Binding-site contacts:
Ligand atom O7 contacts residue ASN118 of chain 1.A at 2.9 Å (h-bond).
Ligand atom C6 contacts residue THR120 of chain 1.A at 4.1 Å.
Ligand atom C5 contacts residue THR120 of chain 1.A at 3.6 Å.
Ligand atom O5 contacts residue THR120 of chain 1.A at 3.8 Å.
Ligand atom O7 contacts residue ILE156 of chain 1.A at 4.0 Å.
Ligand atom O6 contacts residue THR120 of chain 1.A at 3.1 Å (h-bond).
Ligand atom C8 contacts residue LEU161 of chain 1.A at 3.7 Å (hydrophobic).
Ligand atom C8 contacts residue SER158 of chain 1.A at 3.9 Å.
Ligand atom C7 contacts residue HIS220 of chain 1.A at 4.2 Å.
Ligand atom C7 contacts residue ILE156 of chain 1.A at 4.2 Å (hydrophobic).
Ligand atom C8 contacts residue ARG157 of chain 1.A at 4.5 Å.
Ligand atom C8 contacts residue ILE156 of chain 1.A at 3.9 Å (hydrophobic).
Ligand atom O5 contacts residue ASN118 of chain 1.A at 2.4 Å (h-bond).
Ligand atom C4 contacts residue THR120 of chain 1.A at 4.4 Å.
Ligand atom O6 contacts residue GLY121 of chain 1.A at 4.1 Å.
Ligand atom C3 contacts residue THR120 of chain 1.A at 4.2 Å.
Ligand atom N2 contacts residue ASN118 of chain 1.A at 2.8 Å (h-bond).
Ligand atom C7 contacts residue ASN118 of chain 1.A at 3.0 Å.
Ligand atom O7 contacts residue HIS220 of chain 1.A at 3.4 Å (h-bond).
Ligand atom C5 contacts residue ASN118 of chain 1.A at 3.6 Å.
Ligand atom C1 contacts residue THR120 of chain 1.A at 3.8 Å.
Ligand atom C3 contacts residue ASN118 of chain 1.A at 3.8 Å.
Ligand atom C2 contacts residue ASN118 of chain 1.A at 2.4 Å.
Ligand atom O6 contacts residue PRO122 of chain 1.A at 3.9 Å.
Ligand atom C1 contacts residue ASN118 of chain 1.A at 1.4 Å.
Ligand atom C8 contacts residue ASN118 of chain 1.A at 4.2 Å.
Ligand atom C4 contacts residue ASN118 of chain 1.A at 4.2 Å.

Sequence of chain 1.A:
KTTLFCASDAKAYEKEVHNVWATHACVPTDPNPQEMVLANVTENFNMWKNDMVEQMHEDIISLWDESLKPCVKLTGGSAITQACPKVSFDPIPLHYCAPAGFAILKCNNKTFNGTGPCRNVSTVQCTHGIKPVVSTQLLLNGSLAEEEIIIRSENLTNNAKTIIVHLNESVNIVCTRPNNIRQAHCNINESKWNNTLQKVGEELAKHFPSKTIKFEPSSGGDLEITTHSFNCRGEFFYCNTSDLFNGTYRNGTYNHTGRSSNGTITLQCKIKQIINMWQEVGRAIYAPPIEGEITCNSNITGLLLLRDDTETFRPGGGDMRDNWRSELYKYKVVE

A small-molecule ligand and the protein it binds are described below.
Small molecule (SMILES): CC(=O)N[C@@H]1[C@@H](O)[C@H](O)[C@@H](CO)O[C@H]1O